Binding-site contacts:
Ligand atom C2 contacts residue TRP88 of chain 1.A at 3.5 Å (hydrophobic).
Ligand atom O9 contacts residue SER129 of chain 1.A at 3.9 Å.
Ligand atom C14 contacts residue ARG61 of chain 1.A at 3.9 Å.
Ligand atom C10 contacts residue SER129 of chain 1.A at 3.2 Å.
Ligand atom C14 contacts residue TYR64 of chain 1.A at 4.0 Å (hydrophobic).
Ligand atom C1 contacts residue TRP88 of chain 1.A at 3.7 Å (hydrophobic).
Ligand atom C13 contacts residue ARG61 of chain 1.A at 3.6 Å.
Ligand atom C8 contacts residue ASP73 of chain 1.A at 3.8 Å.
Ligand atom C21 contacts residue VAL76 of chain 1.A at 3.9 Å (hydrophobic).
Ligand atom OAP contacts residue LEU110 of chain 1.A at 3.2 Å.
Ligand atom O6 contacts residue LEU110 of chain 1.A at 3.6 Å.
Ligand atom O12 contacts residue SER129 of chain 1.A at 3.7 Å.
Ligand atom C11 contacts residue SER129 of chain 1.A at 3.9 Å.
Ligand atom O12 contacts residue LEU36 of chain 1.A at 3.6 Å.
Ligand atom C16 contacts residue ILE52 of chain 1.A at 3.8 Å (hydrophobic).
Ligand atom C10 contacts residue TYR56 of chain 1.A at 3.6 Å (hydrophobic).
Ligand atom O6 contacts residue TRP88 of chain 1.A at 3.0 Å.
Ligand atom C20 contacts residue VAL76 of chain 1.A at 3.6 Å (hydrophobic).
Ligand atom C15 contacts residue TYR64 of chain 1.A at 3.4 Å (hydrophobic).
Ligand atom C21 contacts residue GLY126 of chain 1.A at 3.7 Å.
Ligand atom C4 contacts residue TRP60 of chain 1.A at 3.7 Å (hydrophobic).
Ligand atom O9 contacts residue THR75 of chain 1.A at 3.1 Å.
Ligand atom C5 contacts residue PHE101 of chain 1.A at 3.2 Å (hydrophobic).
Ligand atom C5 contacts residue ASP73 of chain 1.A at 3.2 Å.
Ligand atom C2 contacts residue LEU110 of chain 1.A at 3.7 Å (hydrophobic).
Ligand atom C4 contacts residue ALA105 of chain 1.A at 4.0 Å (hydrophobic).
Ligand atom C14 contacts residue LEU36 of chain 1.A at 3.7 Å (hydrophobic).
Ligand atom C8 contacts residue SER129 of chain 1.A at 3.6 Å.
Ligand atom N7 contacts residue TRP88 of chain 1.A at 3.8 Å.
Ligand atom N7 contacts residue TYR56 of chain 1.A at 3.5 Å (h-bond).
Ligand atom C11 contacts residue LEU36 of chain 1.A at 3.4 Å (hydrophobic).
Ligand atom C4 contacts residue PHE101 of chain 1.A at 3.5 Å (hydrophobic).
Ligand atom C13 contacts residue LEU36 of chain 1.A at 3.9 Å (hydrophobic).
Ligand atom C18 contacts residue TYR47 of chain 1.A at 4.0 Å (hydrophobic).
Ligand atom C21 contacts residue LEU125 of chain 1.A at 3.7 Å (hydrophobic).
Ligand atom C10 contacts residue LEU36 of chain 1.A at 3.6 Å (hydrophobic).
Ligand atom C8 contacts residue TYR56 of chain 1.A at 4.0 Å (hydrophobic).
Ligand atom O9 contacts residue ASP73 of chain 1.A at 2.9 Å (salt-bridge).
Ligand atom OAP contacts residue ALA105 of chain 1.A at 3.9 Å.
Ligand atom C13 contacts residue TYR64 of chain 1.A at 3.5 Å (hydrophobic).

A protein and the small-molecule ligand that binds it are described below.
Small molecule (SMILES): CCCCCCCCCC(=O)CC(=O)N[C@H]1CCOC1=O

Sequence of chain 1.A:
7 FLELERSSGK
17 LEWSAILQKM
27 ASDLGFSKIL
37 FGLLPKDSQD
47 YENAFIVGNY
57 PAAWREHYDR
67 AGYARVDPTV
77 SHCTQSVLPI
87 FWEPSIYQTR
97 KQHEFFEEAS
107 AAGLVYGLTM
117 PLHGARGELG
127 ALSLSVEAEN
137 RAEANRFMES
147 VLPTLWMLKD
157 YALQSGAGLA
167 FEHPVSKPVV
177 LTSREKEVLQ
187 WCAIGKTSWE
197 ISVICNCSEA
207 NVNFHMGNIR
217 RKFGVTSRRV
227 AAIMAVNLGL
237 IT